Sequence of chain 1.B:
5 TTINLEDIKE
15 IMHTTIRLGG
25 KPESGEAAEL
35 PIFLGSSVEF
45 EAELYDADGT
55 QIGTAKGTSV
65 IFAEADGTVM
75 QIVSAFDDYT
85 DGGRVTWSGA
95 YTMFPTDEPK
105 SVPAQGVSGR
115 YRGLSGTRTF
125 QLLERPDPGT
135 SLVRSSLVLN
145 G

Sequence of chain 1.A:
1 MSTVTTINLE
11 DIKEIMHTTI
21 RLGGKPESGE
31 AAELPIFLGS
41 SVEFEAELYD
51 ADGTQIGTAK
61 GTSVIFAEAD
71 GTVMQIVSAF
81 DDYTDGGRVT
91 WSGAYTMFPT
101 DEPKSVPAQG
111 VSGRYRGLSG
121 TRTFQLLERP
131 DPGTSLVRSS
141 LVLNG

A small-molecule ligand and the protein it binds are described below.
Small molecule (SMILES): CC[C@@H]1C/C(C)=C/[C@@]2(C)[C@H](C)C[C@]23NC(=O)C(=C3O)C(=O)[C@@]2(C)[C@@H]3CCC[C@H](O)[C@H]3C=C[C@H]2C[C@H]1O

Binding-site contacts:
Ligand atom C23 contacts residue GLN75 of chain 1.B at 3.9 Å.
Ligand atom C11 contacts residue PHE124 of chain 1.B at 3.7 Å (hydrophobic).
Ligand atom O32 contacts residue ARG129 of chain 1.B at 3.8 Å.
Ligand atom CE2 contacts residue ARG129 of chain 1.B at 3.7 Å.
Ligand atom O4 contacts residue THR100 of chain 1.B at 2.7 Å (h-bond).
Ligand atom C23 contacts residue LYS104 of chain 1.B at 3.9 Å.
Ligand atom O4 contacts residue LEU126 of chain 1.B at 3.1 Å.
Ligand atom O34 contacts residue TYR95 of chain 1.B at 3.5 Å (h-bond).
Ligand atom C21 contacts residue MET97 of chain 1.B at 3.8 Å (hydrophobic).
Ligand atom C8 contacts residue TYR95 of chain 1.B at 4.0 Å (hydrophobic).
Ligand atom O32 contacts residue THR18 of chain 1.B at 3.8 Å.
Ligand atom C16 contacts residue SER135 of chain 1.B at 4.0 Å.
Ligand atom C23 contacts residue THR96 of chain 1.B at 3.8 Å.
Ligand atom C8 contacts residue SER63 of chain 1.B at 3.7 Å.
Ligand atom O34 contacts residue SER63 of chain 1.B at 3.7 Å.
Ligand atom C8 contacts residue PHE124 of chain 1.B at 3.9 Å (hydrophobic).
Ligand atom C19 contacts residue THR100 of chain 1.B at 3.8 Å.
Ligand atom C7 contacts residue ARG129 of chain 1.B at 3.4 Å.
Ligand atom CD2 contacts residue LEU126 of chain 1.B at 4.0 Å (hydrophobic).
Ligand atom C8 contacts residue PHE44 of chain 1.B at 3.9 Å (hydrophobic).
Ligand atom CE2 contacts residue LEU126 of chain 1.B at 3.8 Å (hydrophobic).
Ligand atom C26 contacts residue PHE124 of chain 1.B at 3.6 Å (hydrophobic).
Ligand atom O32 contacts residue SER135 of chain 1.B at 2.7 Å (h-bond).
Ligand atom C24 contacts residue PHE124 of chain 1.B at 3.7 Å (hydrophobic).
Ligand atom C11 contacts residue MET16 of chain 1.B at 3.8 Å (hydrophobic).
Ligand atom C5 contacts residue LEU126 of chain 1.B at 4.0 Å (hydrophobic).
Ligand atom C30 contacts residue GLN75 of chain 1.B at 3.9 Å.
Ligand atom O34 contacts residue GLN75 of chain 1.B at 2.8 Å (h-bond).
Ligand atom C33 contacts residue PHE44 of chain 1.B at 3.8 Å (hydrophobic).
Ligand atom C8 contacts residue TRP91 of chain 1.B at 3.9 Å (hydrophobic).
Ligand atom N5N contacts residue MET16 of chain 1.B at 3.6 Å (h-bond).
Ligand atom C29 contacts residue TYR95 of chain 1.B at 3.5 Å (hydrophobic).
Ligand atom C21 contacts residue THR100 of chain 1.B at 3.5 Å.
Ligand atom C26 contacts residue TYR95 of chain 1.B at 3.8 Å (hydrophobic).
Ligand atom O31 contacts residue GLN75 of chain 1.B at 3.0 Å (h-bond).
Ligand atom C4 contacts residue VAL42 of chain 1.B at 3.7 Å (hydrophobic).
Ligand atom C23 contacts residue TYR95 of chain 1.B at 3.6 Å (hydrophobic).
Ligand atom C23 contacts residue MET97 of chain 1.B at 3.2 Å (hydrophobic).
Ligand atom C33 contacts residue SER63 of chain 1.B at 3.8 Å.
Ligand atom C29 contacts residue SER63 of chain 1.B at 3.5 Å.